Binding-site contacts:
Ligand atom OAB contacts residue TYR441 of chain 1.A at 3.6 Å.
Ligand atom CAV contacts residue TYR441 of chain 1.A at 3.3 Å (hydrophobic).
Ligand atom OAC contacts residue GLY644 of chain 1.A at 3.5 Å.
Ligand atom CAT contacts residue TYR441 of chain 1.A at 3.4 Å (hydrophobic).
Ligand atom NAY contacts residue TYR441 of chain 1.A at 3.4 Å.
Ligand atom CAS contacts residue TYR441 of chain 1.A at 3.4 Å (hydrophobic).
Ligand atom OAA contacts residue LEU470 of chain 1.A at 3.5 Å.
Ligand atom OAA contacts residue THR471 of chain 1.A at 2.9 Å (h-bond).
Ligand atom CAU contacts residue TYR441 of chain 1.A at 3.5 Å (hydrophobic).
Ligand atom CAT contacts residue PRO469 of chain 1.A at 3.7 Å (hydrophobic).
Ligand atom CAT contacts residue THR471 of chain 1.A at 3.3 Å.
Ligand atom FAF contacts residue TYR723 of chain 1.A at 3.1 Å.
Ligand atom CAL contacts residue THR677 of chain 1.A at 3.1 Å.
Ligand atom NAP contacts residue TYR441 of chain 1.A at 3.4 Å.
Ligand atom OAC contacts residue SER645 of chain 1.A at 3.3 Å (h-bond).
Ligand atom OAE contacts residue SER645 of chain 1.A at 3.5 Å (h-bond).
Ligand atom CAK contacts residue THR677 of chain 1.A at 3.7 Å.
Ligand atom OAA contacts residue ARG476 of chain 1.A at 2.8 Å (salt-bridge).
Ligand atom FAG contacts residue TYR441 of chain 1.A at 3.8 Å.
Ligand atom CAN contacts residue GLU393 of chain 1.A at 3.5 Å.
Ligand atom CAI contacts residue TYR441 of chain 1.A at 3.7 Å (hydrophobic).
Ligand atom NAP contacts residue PRO469 of chain 1.A at 2.7 Å (h-bond).
Ligand atom CAJ contacts residue PRO469 of chain 1.A at 3.5 Å (hydrophobic).
Ligand atom CAR contacts residue TYR441 of chain 1.A at 3.8 Å (hydrophobic).
Ligand atom FAG contacts residue TYR723 of chain 1.A at 3.6 Å.
Ligand atom PBA contacts residue SER645 of chain 1.A at 3.7 Å.
Ligand atom CAJ contacts residue TYR441 of chain 1.A at 3.3 Å (hydrophobic).
Ligand atom FAG contacts residue PRO469 of chain 1.A at 3.5 Å.
Ligand atom OAA contacts residue TYR441 of chain 1.A at 3.7 Å.
Ligand atom OAD contacts residue SER645 of chain 1.A at 2.8 Å (h-bond).
Ligand atom NAP contacts residue THR471 of chain 1.A at 3.5 Å (h-bond).
Ligand atom CAW contacts residue TYR441 of chain 1.A at 3.3 Å (hydrophobic).
Ligand atom CAV contacts residue PRO469 of chain 1.A at 3.5 Å (hydrophobic).
Ligand atom FAH contacts residue GLU393 of chain 1.A at 3.3 Å.
Ligand atom OAB contacts residue ARG476 of chain 1.A at 2.9 Å (salt-bridge).
Ligand atom OAQ contacts residue THR677 of chain 1.A at 2.7 Å (h-bond).
Ligand atom CAJ contacts residue TYR723 of chain 1.A at 3.6 Å (hydrophobic).
Ligand atom CAZ contacts residue TYR723 of chain 1.A at 3.7 Å (hydrophobic).
Ligand atom FAF contacts residue THR698 of chain 1.A at 3.1 Å.
Ligand atom FAG contacts residue TYR396 of chain 1.A at 3.6 Å.

Sequence of chain 1.A:
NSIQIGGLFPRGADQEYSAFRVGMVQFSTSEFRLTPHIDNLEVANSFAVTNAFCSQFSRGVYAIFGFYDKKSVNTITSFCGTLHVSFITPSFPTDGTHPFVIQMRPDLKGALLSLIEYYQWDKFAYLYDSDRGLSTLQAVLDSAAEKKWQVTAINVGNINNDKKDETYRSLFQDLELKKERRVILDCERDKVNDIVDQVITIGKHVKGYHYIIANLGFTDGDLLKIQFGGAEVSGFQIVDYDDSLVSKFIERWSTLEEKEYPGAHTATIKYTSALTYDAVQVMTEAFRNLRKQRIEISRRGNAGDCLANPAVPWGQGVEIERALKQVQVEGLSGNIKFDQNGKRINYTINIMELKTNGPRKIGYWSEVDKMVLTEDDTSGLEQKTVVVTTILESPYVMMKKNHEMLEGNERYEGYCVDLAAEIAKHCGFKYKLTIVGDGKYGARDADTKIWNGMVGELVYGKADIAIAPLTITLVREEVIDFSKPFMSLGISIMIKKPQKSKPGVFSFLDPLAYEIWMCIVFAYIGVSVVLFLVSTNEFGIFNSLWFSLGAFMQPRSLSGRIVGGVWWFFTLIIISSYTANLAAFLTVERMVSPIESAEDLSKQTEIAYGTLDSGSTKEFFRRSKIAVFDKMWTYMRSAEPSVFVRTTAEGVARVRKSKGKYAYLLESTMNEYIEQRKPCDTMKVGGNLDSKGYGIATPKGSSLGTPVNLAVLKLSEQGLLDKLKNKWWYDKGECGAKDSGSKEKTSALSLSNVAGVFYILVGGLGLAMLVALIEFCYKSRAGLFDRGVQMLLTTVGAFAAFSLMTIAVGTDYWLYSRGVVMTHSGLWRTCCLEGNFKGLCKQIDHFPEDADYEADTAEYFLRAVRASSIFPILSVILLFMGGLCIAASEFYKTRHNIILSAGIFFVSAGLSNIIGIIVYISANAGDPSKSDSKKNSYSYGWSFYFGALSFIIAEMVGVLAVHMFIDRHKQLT

This protein binds this small molecule.
Small molecule (SMILES): O=c1[nH]c2cc(C(F)(F)F)c(N3CCOCC3)cc2n(CP(=O)(O)O)c1=O